This protein binds this small molecule.
Small molecule (SMILES): CC(C)C[C@H](NC(=O)CN)C(=O)N[C@H](C(=O)N[C@H](C(=O)NCC(=O)N[C@@H](CO)C(=O)N[C@@H](CC(C)C)C(=O)N[C@@H](CCCN=C(N)N)C(=O)NCC=O)C(C)C)[C@@H](C)O

Sequence of chain 4.C:
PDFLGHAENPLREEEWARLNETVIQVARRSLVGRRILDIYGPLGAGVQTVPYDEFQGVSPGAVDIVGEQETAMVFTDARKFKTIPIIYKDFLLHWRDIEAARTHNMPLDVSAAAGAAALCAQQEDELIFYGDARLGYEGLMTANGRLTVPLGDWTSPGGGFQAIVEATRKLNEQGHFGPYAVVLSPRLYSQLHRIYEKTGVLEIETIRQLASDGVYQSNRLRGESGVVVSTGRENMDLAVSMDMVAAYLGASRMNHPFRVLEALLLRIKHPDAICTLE

Binding-site contacts:
Ligand atom CG2 contacts residue ALA42 of chain 4.C at 3.7 Å (hydrophobic).
Ligand atom NE contacts residue ASP53 of chain 4.C at 3.6 Å (salt-bridge).
Ligand atom CD contacts residue ASP53 of chain 4.C at 3.3 Å.
Ligand atom CG2 contacts residue MET259 of chain 4.C at 3.7 Å (hydrophobic).
Ligand atom CZ contacts residue ASP228 of chain 4.C at 3.2 Å.
Ligand atom NH2 contacts residue THR246 of chain 4.C at 2.8 Å (h-bond).
Ligand atom O contacts residue ARG50 of chain 4.C at 3.7 Å.
Ligand atom CB contacts residue ILE39 of chain 4.C at 3.7 Å (hydrophobic).
Ligand atom CA contacts residue ASP258 of chain 4.C at 3.3 Å.
Ligand atom N contacts residue ASP258 of chain 4.C at 3.7 Å.
Ligand atom NH1 contacts residue ILE51 of chain 4.C at 3.5 Å (h-bond).
Ligand atom N contacts residue ARG49 of chain 4.C at 3.7 Å.
Ligand atom O contacts residue ARG49 of chain 4.C at 3.0 Å (salt-bridge).
Ligand atom NH2 contacts residue ASP228 of chain 4.C at 2.4 Å (salt-bridge).
Ligand atom C contacts residue ARG49 of chain 4.C at 3.5 Å.
Ligand atom C contacts residue ILE39 of chain 4.C at 3.6 Å (hydrophobic).
Ligand atom C contacts residue ILE54 of chain 4.C at 3.7 Å (hydrophobic).
Ligand atom CD2 contacts residue ARG43 of chain 4.C at 3.7 Å.
Ligand atom O contacts residue ILE39 of chain 4.C at 3.5 Å.
Ligand atom CA contacts residue ILE54 of chain 4.C at 3.7 Å (hydrophobic).
Ligand atom N contacts residue ARG49 of chain 4.C at 3.5 Å (salt-bridge).
Ligand atom NH1 contacts residue THR246 of chain 4.C at 3.5 Å.
Ligand atom CB contacts residue MET259 of chain 4.C at 3.5 Å (hydrophobic).
Ligand atom NH1 contacts residue ASP228 of chain 4.C at 3.2 Å (salt-bridge).
Ligand atom O contacts residue ARG43 of chain 4.C at 2.9 Å (salt-bridge).
Ligand atom O contacts residue ARG43 of chain 4.C at 3.3 Å (salt-bridge).
Ligand atom CD1 contacts residue PRO57 of chain 4.C at 3.6 Å (hydrophobic).
Ligand atom OG1 contacts residue MET259 of chain 4.C at 2.6 Å (h-bond).
Ligand atom N contacts residue ASP258 of chain 4.C at 2.9 Å (salt-bridge).
Ligand atom CA contacts residue ARG49 of chain 4.C at 3.7 Å.
Ligand atom CB contacts residue ARG49 of chain 4.C at 3.7 Å.
Ligand atom CB contacts residue ARG49 of chain 4.C at 3.6 Å.
Ligand atom N contacts residue ASP258 of chain 4.C at 3.2 Å (salt-bridge).
Ligand atom N contacts residue ASP258 of chain 4.C at 3.3 Å (salt-bridge).
Ligand atom O contacts residue ILE54 of chain 4.C at 3.4 Å.
Ligand atom C contacts residue ASP258 of chain 4.C at 3.7 Å.
Ligand atom CB contacts residue ASP258 of chain 4.C at 3.7 Å.
Ligand atom NH1 contacts residue ARG50 of chain 4.C at 3.7 Å.
Ligand atom N contacts residue ARG49 of chain 4.C at 3.5 Å (salt-bridge).
Ligand atom OG1 contacts residue ASP258 of chain 4.C at 3.5 Å.